Sequence of chain 1.B:
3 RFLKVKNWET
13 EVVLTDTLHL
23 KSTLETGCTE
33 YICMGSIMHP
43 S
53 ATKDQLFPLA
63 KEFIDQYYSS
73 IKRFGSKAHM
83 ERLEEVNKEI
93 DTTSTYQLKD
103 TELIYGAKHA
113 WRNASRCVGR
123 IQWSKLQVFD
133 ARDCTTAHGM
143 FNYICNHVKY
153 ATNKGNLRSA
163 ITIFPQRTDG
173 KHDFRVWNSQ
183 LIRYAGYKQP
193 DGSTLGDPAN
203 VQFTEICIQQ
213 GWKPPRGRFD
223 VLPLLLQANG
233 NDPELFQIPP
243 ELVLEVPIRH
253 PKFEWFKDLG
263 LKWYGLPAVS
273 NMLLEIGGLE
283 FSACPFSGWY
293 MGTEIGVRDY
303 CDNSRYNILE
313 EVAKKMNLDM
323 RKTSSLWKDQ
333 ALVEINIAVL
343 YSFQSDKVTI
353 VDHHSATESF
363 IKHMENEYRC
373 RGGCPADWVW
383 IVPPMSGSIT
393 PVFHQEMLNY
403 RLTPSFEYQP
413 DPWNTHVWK

A protein and the small-molecule ligand that binds it are described below.
Small molecule (SMILES): Cc1cc(N)nc(CCc2cc(CC[C@H]3CCCN3C)cc(F)c2F)c1

Binding-site contacts:
Ligand atom C06 contacts residue GLU296 of chain 1.B at 3.5 Å.
Ligand atom C12 contacts residue GLN182 of chain 1.B at 3.6 Å.
Ligand atom F13 contacts residue GLN182 of chain 1.B at 3.5 Å.
Ligand atom C14 contacts residue GLN182 of chain 1.B at 3.2 Å.
Ligand atom C16 contacts residue GLN182 of chain 1.B at 3.9 Å.
Ligand atom C07 contacts residue HEM1 of chain 1.H at 3.2 Å.
Ligand atom F13 contacts residue ARG185 of chain 1.B at 3.5 Å.
Ligand atom C05 contacts residue VAL271 of chain 1.B at 3.6 Å (hydrophobic).
Ligand atom N02 contacts residue MET293 of chain 1.B at 4.0 Å.
Ligand atom C14 contacts residue ARG185 of chain 1.B at 3.8 Å.
Ligand atom N02 contacts residue PRO269 of chain 1.B at 3.9 Å.
Ligand atom C07 contacts residue PHE288 of chain 1.B at 3.8 Å (hydrophobic).
Ligand atom C08 contacts residue HEM1 of chain 1.H at 3.8 Å.
Ligand atom N02 contacts residue GLU296 of chain 1.B at 2.7 Å (salt-bridge).
Ligand atom C13 contacts residue GLN182 of chain 1.B at 3.3 Å.
Ligand atom C02 contacts residue TRP291 of chain 1.B at 3.7 Å (hydrophobic).
Ligand atom F12 contacts residue PRO269 of chain 1.B at 3.7 Å.
Ligand atom N02 contacts residue HEM1 of chain 1.H at 3.5 Å.
Ligand atom C02 contacts residue HEM1 of chain 1.H at 3.6 Å.
Ligand atom C15 contacts residue GLN182 of chain 1.B at 3.3 Å.
Ligand atom C09 contacts residue GLU296 of chain 1.B at 3.6 Å.
Ligand atom N02 contacts residue TYR292 of chain 1.B at 3.6 Å.
Ligand atom C16 contacts residue HEM1 of chain 1.H at 3.8 Å.
Ligand atom C08 contacts residue GLU296 of chain 1.B at 3.5 Å.
Ligand atom F12 contacts residue TYR266 of chain 1.B at 4.0 Å.
Ligand atom F12 contacts residue TYR292 of chain 1.B at 3.0 Å.
Ligand atom C04 contacts residue HEM1 of chain 1.H at 3.8 Å.
Ligand atom F13 contacts residue TYR266 of chain 1.B at 2.9 Å.
Ligand atom C03 contacts residue TRP291 of chain 1.B at 3.9 Å (hydrophobic).
Ligand atom N01 contacts residue GLU296 of chain 1.B at 2.6 Å (salt-bridge).
Ligand atom C08 contacts residue VAL271 of chain 1.B at 3.9 Å (hydrophobic).
Ligand atom C17 contacts residue GLN182 of chain 1.B at 3.5 Å.
Ligand atom C03 contacts residue HEM1 of chain 1.H at 3.2 Å.
Ligand atom C02 contacts residue PRO269 of chain 1.B at 3.9 Å (hydrophobic).
Ligand atom C22 contacts residue H4B1 of chain 1.I at 3.7 Å.
Ligand atom C07 contacts residue GLY290 of chain 1.B at 3.9 Å.
Ligand atom C26 contacts residue TRP382 of chain 1.B at 4.0 Å (hydrophobic).
Ligand atom C03 contacts residue PRO269 of chain 1.B at 4.0 Å (hydrophobic).
Ligand atom C02 contacts residue GLU296 of chain 1.B at 3.5 Å.
Ligand atom N02 contacts residue TRP291 of chain 1.B at 2.7 Å (h-bond).